Sequence of chain 1.A:
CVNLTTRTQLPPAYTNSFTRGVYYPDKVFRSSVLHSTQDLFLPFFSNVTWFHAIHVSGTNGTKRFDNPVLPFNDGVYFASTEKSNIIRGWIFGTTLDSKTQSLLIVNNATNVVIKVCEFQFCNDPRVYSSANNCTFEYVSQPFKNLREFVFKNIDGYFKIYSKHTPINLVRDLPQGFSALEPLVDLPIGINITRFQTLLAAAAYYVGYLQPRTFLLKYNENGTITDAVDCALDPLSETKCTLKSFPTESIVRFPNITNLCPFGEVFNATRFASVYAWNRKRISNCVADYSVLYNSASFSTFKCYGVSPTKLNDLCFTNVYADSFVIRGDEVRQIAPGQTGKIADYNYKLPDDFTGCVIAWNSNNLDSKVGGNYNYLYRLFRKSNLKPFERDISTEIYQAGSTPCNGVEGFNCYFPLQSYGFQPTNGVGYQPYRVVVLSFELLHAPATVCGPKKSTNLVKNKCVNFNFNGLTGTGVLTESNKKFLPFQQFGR

Binding-site contacts:
Ligand atom C7 contacts residue PHE338 of chain 1.A at 4.4 Å (hydrophobic).
Ligand atom O5 contacts residue ASN343 of chain 1.A at 2.3 Å (h-bond).
Ligand atom C2 contacts residue ASN343 of chain 1.A at 2.6 Å.
Ligand atom N2 contacts residue ASN343 of chain 1.A at 2.5 Å (h-bond).
Ligand atom C5 contacts residue ASN343 of chain 1.A at 3.6 Å.
Ligand atom C8 contacts residue ASN343 of chain 1.A at 3.6 Å.
Ligand atom N2 contacts residue PHE342 of chain 1.A at 4.4 Å.
Ligand atom C7 contacts residue ASN343 of chain 1.A at 3.1 Å.
Ligand atom C1 contacts residue PHE342 of chain 1.A at 4.0 Å (hydrophobic).
Ligand atom C8 contacts residue PHE342 of chain 1.A at 4.1 Å (hydrophobic).
Ligand atom O7 contacts residue ASN343 of chain 1.A at 3.9 Å.
Ligand atom C8 contacts residue PHE338 of chain 1.A at 3.2 Å (hydrophobic).
Ligand atom C8 contacts residue GLY339 of chain 1.A at 3.8 Å.
Ligand atom C1 contacts residue ASN343 of chain 1.A at 1.5 Å.
Ligand atom C4 contacts residue ASN343 of chain 1.A at 4.3 Å.
Ligand atom C3 contacts residue ASN343 of chain 1.A at 3.9 Å.
Ligand atom C7 contacts residue GLY339 of chain 1.A at 4.2 Å.

The small molecule below binds the protein below.
Small molecule (SMILES): CC(=O)N[C@H]1[C@H](O[C@H]2[C@H](O)[C@@H](NC(C)=O)CO[C@@H]2CO[C@@H]2O[C@@H](C)[C@@H](O)[C@@H](O)[C@@H]2O)O[C@H](CO)[C@@H](O)[C@@H]1O